Sequence of chain 1.C:
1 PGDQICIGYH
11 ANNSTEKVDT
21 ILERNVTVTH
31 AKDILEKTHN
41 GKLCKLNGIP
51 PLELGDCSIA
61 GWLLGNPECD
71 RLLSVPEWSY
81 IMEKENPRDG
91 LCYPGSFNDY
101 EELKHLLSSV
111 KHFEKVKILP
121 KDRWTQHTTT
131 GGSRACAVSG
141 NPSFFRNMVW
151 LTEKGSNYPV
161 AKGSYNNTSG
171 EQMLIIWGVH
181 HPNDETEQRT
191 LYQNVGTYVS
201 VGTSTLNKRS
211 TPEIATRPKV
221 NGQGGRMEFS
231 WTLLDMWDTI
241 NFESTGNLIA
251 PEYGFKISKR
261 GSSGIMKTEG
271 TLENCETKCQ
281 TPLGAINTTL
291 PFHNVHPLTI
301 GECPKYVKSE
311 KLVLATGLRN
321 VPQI

Binding-site contacts:
Ligand atom O7 contacts residue ASN287 of chain 1.C at 3.1 Å (h-bond).
Ligand atom N2 contacts residue GLN78 of chain 1.I at 3.6 Å.
Ligand atom O2 contacts residue GLN78 of chain 1.I at 3.6 Å.
Ligand atom C2 contacts residue GLN78 of chain 1.I at 4.3 Å.
Ligand atom C6 contacts residue GLN78 of chain 1.I at 3.6 Å.
Ligand atom C1 contacts residue GLN78 of chain 1.I at 3.9 Å.
Ligand atom C7 contacts residue GLN78 of chain 1.I at 4.3 Å.
Ligand atom C8 contacts residue THR24 of chain 1.I at 3.8 Å.
Ligand atom O4 contacts residue GLN78 of chain 1.I at 3.0 Å (h-bond).
Ligand atom C8 contacts residue ILE80 of chain 1.I at 4.0 Å (hydrophobic).
Ligand atom C6 contacts residue SER77 of chain 1.I at 3.3 Å.
Ligand atom O5 contacts residue ASN287 of chain 1.C at 2.4 Å (h-bond).
Ligand atom C8 contacts residue GLY23 of chain 1.I at 3.6 Å.
Ligand atom C2 contacts residue ASN287 of chain 1.C at 2.2 Å.
Ligand atom C5 contacts residue GLN78 of chain 1.I at 4.1 Å.
Ligand atom C2 contacts residue GLN78 of chain 1.I at 4.0 Å.
Ligand atom O7 contacts residue GLU276 of chain 1.C at 3.5 Å (salt-bridge).
Ligand atom O3 contacts residue ILE80 of chain 1.I at 4.0 Å.
Ligand atom C8 contacts residue GLN78 of chain 1.I at 3.9 Å.
Ligand atom C8 contacts residue SER79 of chain 1.I at 4.1 Å.
Ligand atom O7 contacts residue LYS278 of chain 1.C at 4.5 Å.
Ligand atom C1 contacts residue GLN78 of chain 1.I at 4.1 Å.
Ligand atom O7 contacts residue THR277 of chain 1.C at 4.0 Å.
Ligand atom C4 contacts residue GLN78 of chain 1.I at 3.8 Å.
Ligand atom C7 contacts residue ILE80 of chain 1.I at 4.3 Å (hydrophobic).
Ligand atom C5 contacts residue ASN287 of chain 1.C at 3.6 Å.
Ligand atom O3 contacts residue GLN78 of chain 1.I at 4.4 Å.
Ligand atom C3 contacts residue GLN78 of chain 1.I at 3.7 Å.
Ligand atom N2 contacts residue ILE80 of chain 1.I at 3.8 Å.
Ligand atom C1 contacts residue ASN287 of chain 1.C at 1.4 Å.
Ligand atom C8 contacts residue LYS278 of chain 1.C at 4.1 Å.
Ligand atom C3 contacts residue ILE80 of chain 1.I at 4.2 Å (hydrophobic).
Ligand atom O6 contacts residue SER77 of chain 1.I at 2.7 Å (h-bond).
Ligand atom C3 contacts residue ASN287 of chain 1.C at 3.6 Å.
Ligand atom C8 contacts residue GLU276 of chain 1.C at 4.5 Å.
Ligand atom O6 contacts residue GLN78 of chain 1.I at 4.2 Å.
Ligand atom N2 contacts residue ASN287 of chain 1.C at 2.7 Å (h-bond).
Ligand atom C4 contacts residue ASN287 of chain 1.C at 4.1 Å.
Ligand atom C7 contacts residue ASN287 of chain 1.C at 3.2 Å.

A protein and the small-molecule ligand that binds it are described below.
Small molecule (SMILES): CC(=O)N[C@H]1[C@H](O[C@H]2[C@H](O)[C@@H](NC(C)=O)CO[C@@H]2CO)O[C@H](CO)[C@@H](O[C@@H]2O[C@H](CO)[C@@H](O)[C@H](O[C@H]3O[C@H](CO)[C@@H](O)[C@H](O)[C@@H]3O)[C@@H]2O)[C@@H]1O

Sequence of chain 1.I:
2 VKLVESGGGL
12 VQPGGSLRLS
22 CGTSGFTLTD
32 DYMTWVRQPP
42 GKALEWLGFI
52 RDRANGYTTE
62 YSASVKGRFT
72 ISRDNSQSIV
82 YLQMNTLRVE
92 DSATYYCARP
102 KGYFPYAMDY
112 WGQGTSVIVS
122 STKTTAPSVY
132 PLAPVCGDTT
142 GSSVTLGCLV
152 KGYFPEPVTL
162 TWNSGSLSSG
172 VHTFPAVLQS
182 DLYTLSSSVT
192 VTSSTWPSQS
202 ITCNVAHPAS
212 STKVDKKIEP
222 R